Sequence of chain 1.I:
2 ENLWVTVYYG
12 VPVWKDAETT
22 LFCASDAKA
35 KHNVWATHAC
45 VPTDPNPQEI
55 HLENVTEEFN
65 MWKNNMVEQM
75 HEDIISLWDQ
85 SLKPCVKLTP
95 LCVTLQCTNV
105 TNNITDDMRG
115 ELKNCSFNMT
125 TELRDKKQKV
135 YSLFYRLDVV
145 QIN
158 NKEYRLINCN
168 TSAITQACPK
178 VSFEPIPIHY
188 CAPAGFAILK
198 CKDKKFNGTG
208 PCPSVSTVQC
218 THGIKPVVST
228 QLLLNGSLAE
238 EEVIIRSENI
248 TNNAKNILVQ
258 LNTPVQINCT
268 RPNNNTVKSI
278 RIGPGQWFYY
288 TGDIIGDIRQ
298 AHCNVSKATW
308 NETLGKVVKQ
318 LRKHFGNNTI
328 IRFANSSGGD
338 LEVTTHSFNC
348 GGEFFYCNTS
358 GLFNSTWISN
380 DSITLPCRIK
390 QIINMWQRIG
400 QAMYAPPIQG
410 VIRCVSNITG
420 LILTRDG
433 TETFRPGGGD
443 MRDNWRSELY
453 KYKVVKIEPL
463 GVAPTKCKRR

A protein and the small-molecule ligand that binds it are described below.
Small molecule (SMILES): CC(=O)N[C@H]1[C@H](O[C@H]2[C@H](O)[C@@H](NC(C)=O)CO[C@@H]2CO)O[C@H](CO)[C@@H](O)[C@@H]1O

Binding-site contacts:
Ligand atom O5 contacts residue PRO261 of chain 1.I at 3.5 Å.
Ligand atom O6 contacts residue LEU235 of chain 1.I at 3.6 Å.
Ligand atom C8 contacts residue VAL414 of chain 1.I at 4.5 Å (hydrophobic).
Ligand atom C6 contacts residue PRO261 of chain 1.I at 4.1 Å (hydrophobic).
Ligand atom C1 contacts residue ASN416 of chain 1.I at 1.4 Å.
Ligand atom C8 contacts residue NAG1 of chain 1.CA at 3.6 Å.
Ligand atom O6 contacts residue PRO261 of chain 1.I at 3.8 Å.
Ligand atom C4 contacts residue ASN416 of chain 1.I at 4.2 Å.
Ligand atom O7 contacts residue ASN416 of chain 1.I at 3.4 Å (h-bond).
Ligand atom C8 contacts residue ASN416 of chain 1.I at 4.2 Å.
Ligand atom C2 contacts residue ASN416 of chain 1.I at 2.4 Å.
Ligand atom C5 contacts residue PRO261 of chain 1.I at 4.4 Å (hydrophobic).
Ligand atom C3 contacts residue ASN416 of chain 1.I at 3.7 Å.
Ligand atom C8 contacts residue ASN232 of chain 1.I at 3.2 Å.
Ligand atom C5 contacts residue ASN416 of chain 1.I at 3.6 Å.
Ligand atom O5 contacts residue ASN416 of chain 1.I at 2.3 Å (h-bond).
Ligand atom C7 contacts residue ASN232 of chain 1.I at 3.7 Å.
Ligand atom C7 contacts residue ASN416 of chain 1.I at 3.3 Å.
Ligand atom N2 contacts residue ASN416 of chain 1.I at 2.9 Å (h-bond).
Ligand atom C1 contacts residue PRO261 of chain 1.I at 4.3 Å (hydrophobic).
Ligand atom O7 contacts residue ASN232 of chain 1.I at 3.5 Å (h-bond).